This protein binds this small molecule.
Small molecule (SMILES): O=c1[nH]c(=O)c2nn[nH]c2[nH]1

Sequence of chain 1.A:
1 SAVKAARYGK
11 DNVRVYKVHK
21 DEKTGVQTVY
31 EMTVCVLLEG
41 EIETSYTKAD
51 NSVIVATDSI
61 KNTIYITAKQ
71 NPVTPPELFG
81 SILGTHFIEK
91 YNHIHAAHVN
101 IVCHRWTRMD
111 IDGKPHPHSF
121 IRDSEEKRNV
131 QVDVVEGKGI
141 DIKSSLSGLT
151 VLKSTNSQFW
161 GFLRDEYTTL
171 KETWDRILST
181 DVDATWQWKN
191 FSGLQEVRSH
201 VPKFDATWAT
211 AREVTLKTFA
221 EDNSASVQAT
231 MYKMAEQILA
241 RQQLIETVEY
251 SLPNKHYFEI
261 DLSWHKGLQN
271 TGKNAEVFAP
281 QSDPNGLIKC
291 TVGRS

Binding-site contacts:
Ligand atom C4 contacts residue PHE159 of chain 1.A at 3.4 Å (hydrophobic).
Ligand atom N3 contacts residue ASN254 of chain 1.A at 3.4 Å (h-bond).
Ligand atom N8 contacts residue ASP58 of chain 2.A at 4.0 Å.
Ligand atom C4 contacts residue ARG176 of chain 1.A at 3.8 Å.
Ligand atom N9 contacts residue THR57 of chain 2.A at 4.1 Å.
Ligand atom O2 contacts residue SER226 of chain 1.A at 3.5 Å.
Ligand atom N8 contacts residue ALA56 of chain 2.A at 3.8 Å.
Ligand atom O6 contacts residue ILE54 of chain 2.A at 3.5 Å.
Ligand atom O2 contacts residue ASN254 of chain 1.A at 4.1 Å.
Ligand atom O2 contacts residue GLN228 of chain 1.A at 3.8 Å.
Ligand atom C5 contacts residue THR57 of chain 2.A at 4.0 Å.
Ligand atom O6 contacts residue THR57 of chain 2.A at 3.9 Å.
Ligand atom N8 contacts residue THR57 of chain 2.A at 3.3 Å (h-bond).
Ligand atom N3 contacts residue ARG176 of chain 1.A at 3.0 Å (salt-bridge).
Ligand atom N1 contacts residue PHE159 of chain 1.A at 3.6 Å.
Ligand atom C5 contacts residue PHE159 of chain 1.A at 3.4 Å (hydrophobic).
Ligand atom O2 contacts residue VAL227 of chain 1.A at 2.9 Å (h-bond).
Ligand atom O2 contacts residue PHE159 of chain 1.A at 3.9 Å.
Ligand atom C4 contacts residue ASN254 of chain 1.A at 3.9 Å.
Ligand atom C2 contacts residue ASN254 of chain 1.A at 3.9 Å.
Ligand atom C2 contacts residue ARG176 of chain 1.A at 3.6 Å.
Ligand atom O6 contacts residue TYR8 of chain 2.A at 3.8 Å.
Ligand atom N8 contacts residue PHE159 of chain 1.A at 3.6 Å.
Ligand atom C6 contacts residue GLN228 of chain 1.A at 3.7 Å.
Ligand atom N3 contacts residue PHE159 of chain 1.A at 3.7 Å.
Ligand atom C2 contacts residue PHE159 of chain 1.A at 3.7 Å (hydrophobic).
Ligand atom N7 contacts residue PHE159 of chain 1.A at 3.6 Å.
Ligand atom N9 contacts residue LEU170 of chain 1.A at 4.0 Å.
Ligand atom C2 contacts residue VAL227 of chain 1.A at 4.0 Å (hydrophobic).
Ligand atom O6 contacts residue GLN228 of chain 1.A at 2.9 Å (h-bond).
Ligand atom N9 contacts residue PHE159 of chain 1.A at 3.5 Å.
Ligand atom C2 contacts residue GLN228 of chain 1.A at 3.8 Å.
Ligand atom N9 contacts residue ARG176 of chain 1.A at 3.9 Å.
Ligand atom N8 contacts residue LEU170 of chain 1.A at 3.8 Å.
Ligand atom O6 contacts residue PHE159 of chain 1.A at 4.0 Å.
Ligand atom N1 contacts residue GLN228 of chain 1.A at 2.9 Å (h-bond).
Ligand atom N7 contacts residue THR57 of chain 2.A at 2.8 Å (h-bond).
Ligand atom O2 contacts residue ARG176 of chain 1.A at 2.8 Å (salt-bridge).
Ligand atom C6 contacts residue PHE159 of chain 1.A at 3.5 Å (hydrophobic).
Ligand atom N7 contacts residue ALA56 of chain 2.A at 3.5 Å.

Sequence of chain 2.A:
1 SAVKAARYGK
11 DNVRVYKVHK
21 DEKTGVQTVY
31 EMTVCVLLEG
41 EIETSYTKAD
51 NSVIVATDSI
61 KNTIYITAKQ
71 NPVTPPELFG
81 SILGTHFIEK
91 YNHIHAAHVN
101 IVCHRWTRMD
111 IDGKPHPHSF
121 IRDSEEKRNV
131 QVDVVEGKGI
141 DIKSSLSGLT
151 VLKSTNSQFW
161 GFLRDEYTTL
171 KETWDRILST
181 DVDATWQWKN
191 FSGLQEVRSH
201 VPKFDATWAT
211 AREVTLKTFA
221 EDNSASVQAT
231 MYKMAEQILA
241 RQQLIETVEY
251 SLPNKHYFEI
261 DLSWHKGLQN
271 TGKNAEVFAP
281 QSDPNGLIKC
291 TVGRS